This protein binds this small molecule.
Small molecule (SMILES): Nc1ccn([C@H]2C[C@H](O)[C@@H](COP(=O)(O)O)O2)c(=O)n1

Sequence of chain 1.PA:
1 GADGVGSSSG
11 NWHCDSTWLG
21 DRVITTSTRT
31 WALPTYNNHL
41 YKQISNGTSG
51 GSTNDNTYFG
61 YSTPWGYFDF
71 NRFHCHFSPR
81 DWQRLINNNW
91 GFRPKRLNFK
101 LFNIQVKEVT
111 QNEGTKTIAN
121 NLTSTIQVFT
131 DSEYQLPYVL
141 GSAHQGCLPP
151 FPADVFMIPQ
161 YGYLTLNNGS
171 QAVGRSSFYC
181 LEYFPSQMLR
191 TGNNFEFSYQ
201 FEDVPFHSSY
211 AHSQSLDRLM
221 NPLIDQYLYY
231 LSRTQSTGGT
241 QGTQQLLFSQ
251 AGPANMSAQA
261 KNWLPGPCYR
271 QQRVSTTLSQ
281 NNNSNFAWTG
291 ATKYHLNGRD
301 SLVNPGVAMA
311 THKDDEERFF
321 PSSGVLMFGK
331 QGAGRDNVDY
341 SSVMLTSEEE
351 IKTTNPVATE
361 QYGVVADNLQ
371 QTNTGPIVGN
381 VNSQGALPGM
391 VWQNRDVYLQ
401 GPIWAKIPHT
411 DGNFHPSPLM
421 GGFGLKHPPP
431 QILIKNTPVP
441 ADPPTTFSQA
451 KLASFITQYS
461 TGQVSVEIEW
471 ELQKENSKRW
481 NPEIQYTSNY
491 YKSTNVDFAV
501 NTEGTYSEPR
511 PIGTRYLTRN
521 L

Binding-site contacts:
Ligand atom O5' contacts residue DA1 of chain 1.NE at 3.9 Å.
Ligand atom O3' contacts residue DA1 of chain 1.NE at 1.6 Å.
Ligand atom C3' contacts residue DA1 of chain 1.NE at 2.6 Å.
Ligand atom O3' contacts residue PRO205 of chain 1.PA at 4.1 Å.
Ligand atom C5' contacts residue DA1 of chain 1.NE at 3.6 Å.
Ligand atom C2' contacts residue DA1 of chain 1.NE at 3.7 Å.
Ligand atom C4' contacts residue DA1 of chain 1.NE at 3.7 Å.
Ligand atom C2' contacts residue PRO205 of chain 1.PA at 4.5 Å (hydrophobic).